This protein binds this small molecule.
Small molecule (SMILES): O=C(O)COP(=O)(O)O

Binding-site contacts:
Ligand atom P contacts residue GLY166 of chain 1.A at 3.7 Å.
Ligand atom O4P contacts residue GLY228 of chain 1.A at 3.5 Å (h-bond).
Ligand atom O1P contacts residue ILE165 of chain 1.A at 3.9 Å.
Ligand atom O1P contacts residue GLY228 of chain 1.A at 4.0 Å.
Ligand atom C1 contacts residue ILE165 of chain 1.A at 3.9 Å (hydrophobic).
Ligand atom O4P contacts residue GLY227 of chain 1.A at 2.9 Å (h-bond).
Ligand atom O2P contacts residue GLY205 of chain 1.A at 3.9 Å.
Ligand atom O2P contacts residue ALA164 of chain 1.A at 3.7 Å.
Ligand atom O2 contacts residue HIS88 of chain 1.A at 3.4 Å (h-bond).
Ligand atom P contacts residue LYS13 of chain 1.A at 4.2 Å.
Ligand atom O2 contacts residue LYS13 of chain 1.A at 2.8 Å (salt-bridge).
Ligand atom C1 contacts residue GLU160 of chain 1.A at 3.5 Å.
Ligand atom C1 contacts residue LYS13 of chain 1.A at 3.7 Å.
Ligand atom O2P contacts residue GLY166 of chain 1.A at 2.8 Å (h-bond).
Ligand atom O4P contacts residue VAL226 of chain 1.A at 4.0 Å.
Ligand atom O2 contacts residue ASN11 of chain 1.A at 2.8 Å (h-bond).
Ligand atom C1 contacts residue HIS88 of chain 1.A at 3.4 Å.
Ligand atom C2 contacts residue LYS13 of chain 1.A at 3.9 Å.
Ligand atom O1 contacts residue HIS88 of chain 1.A at 2.9 Å (h-bond).
Ligand atom C1 contacts residue ASN11 of chain 1.A at 3.6 Å.
Ligand atom C2 contacts residue GLY227 of chain 1.A at 3.8 Å.
Ligand atom O1P contacts residue LYS13 of chain 1.A at 3.1 Å (salt-bridge).
Ligand atom C2 contacts residue ILE165 of chain 1.A at 3.6 Å (hydrophobic).
Ligand atom O1 contacts residue LEU225 of chain 1.A at 3.8 Å.
Ligand atom O1 contacts residue ASN11 of chain 1.A at 3.8 Å.
Ligand atom P contacts residue SER206 of chain 1.A at 3.9 Å.
Ligand atom P contacts residue GLY228 of chain 1.A at 3.6 Å.
Ligand atom C2 contacts residue GLU160 of chain 1.A at 3.7 Å.
Ligand atom O3P contacts residue GLY228 of chain 1.A at 2.9 Å (h-bond).
Ligand atom O2P contacts residue ILE165 of chain 1.A at 3.3 Å.
Ligand atom O2 contacts residue GLY227 of chain 1.A at 4.0 Å.
Ligand atom O3P contacts residue LYS13 of chain 1.A at 3.9 Å.
Ligand atom O3P contacts residue GLY227 of chain 1.A at 3.9 Å.
Ligand atom O3P contacts residue GLY166 of chain 1.A at 3.7 Å.
Ligand atom O2P contacts residue SER206 of chain 1.A at 3.0 Å (h-bond).
Ligand atom O4P contacts residue SER206 of chain 1.A at 3.7 Å.
Ligand atom O1 contacts residue GLU160 of chain 1.A at 2.4 Å (salt-bridge).
Ligand atom P contacts residue GLY227 of chain 1.A at 3.7 Å.
Ligand atom O1P contacts residue GLY227 of chain 1.A at 3.2 Å.
Ligand atom C1 contacts residue GLY227 of chain 1.A at 4.2 Å.

Sequence of chain 1.A:
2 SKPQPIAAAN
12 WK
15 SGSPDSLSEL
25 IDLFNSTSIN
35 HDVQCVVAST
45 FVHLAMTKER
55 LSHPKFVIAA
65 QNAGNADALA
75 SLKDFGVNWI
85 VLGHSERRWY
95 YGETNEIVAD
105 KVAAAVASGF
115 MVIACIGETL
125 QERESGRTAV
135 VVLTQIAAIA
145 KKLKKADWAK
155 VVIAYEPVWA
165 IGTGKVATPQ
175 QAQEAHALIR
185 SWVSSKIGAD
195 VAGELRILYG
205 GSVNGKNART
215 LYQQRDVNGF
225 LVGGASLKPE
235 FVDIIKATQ